Sequence of chain 52.A:
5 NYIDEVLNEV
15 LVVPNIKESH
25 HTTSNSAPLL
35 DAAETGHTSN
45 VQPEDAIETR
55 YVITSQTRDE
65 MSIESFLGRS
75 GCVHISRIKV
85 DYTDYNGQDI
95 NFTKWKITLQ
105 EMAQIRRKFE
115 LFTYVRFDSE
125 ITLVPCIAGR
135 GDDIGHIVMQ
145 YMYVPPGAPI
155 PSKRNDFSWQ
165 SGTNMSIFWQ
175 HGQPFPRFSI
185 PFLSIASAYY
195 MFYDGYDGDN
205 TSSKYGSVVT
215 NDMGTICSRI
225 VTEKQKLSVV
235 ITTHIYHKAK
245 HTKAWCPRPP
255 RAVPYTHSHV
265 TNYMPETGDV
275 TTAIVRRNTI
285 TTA

Binding-site contacts:
Ligand atom O1 contacts residue TYR194 of chain 52.A at 3.8 Å.
Ligand atom O2 contacts residue ASN215 of chain 52.A at 3.5 Å.
Ligand atom C3 contacts residue ASN215 of chain 52.A at 3.5 Å.
Ligand atom O6 contacts residue HIS241 of chain 52.A at 4.0 Å.
Ligand atom C6 contacts residue HIS241 of chain 52.A at 3.7 Å.
Ligand atom O5 contacts residue LEU103 of chain 52.A at 3.3 Å.
Ligand atom C4 contacts residue HIS263 of chain 52.A at 3.7 Å.
Ligand atom O2 contacts residue TYR193 of chain 52.A at 3.9 Å.
Ligand atom C3 contacts residue MET217 of chain 52.A at 3.2 Å (hydrophobic).
Ligand atom C5 contacts residue THR102 of chain 52.A at 2.8 Å.
Ligand atom C4 contacts residue ASN215 of chain 52.A at 4.0 Å.
Ligand atom O3 contacts residue ILE101 of chain 52.A at 3.5 Å.
Ligand atom C4 contacts residue THR102 of chain 52.A at 3.9 Å.
Ligand atom C5 contacts residue LEU103 of chain 52.A at 3.5 Å (hydrophobic).
Ligand atom O1 contacts residue MET195 of chain 52.A at 3.8 Å.
Ligand atom O1 contacts residue GLN104 of chain 52.A at 3.9 Å.
Ligand atom O5 contacts residue THR102 of chain 52.A at 3.6 Å.
Ligand atom C1 contacts residue MET195 of chain 52.A at 3.2 Å (hydrophobic).
Ligand atom O6 contacts residue LEU103 of chain 52.A at 3.3 Å.
Ligand atom O3 contacts residue MET217 of chain 52.A at 2.5 Å (h-bond).
Ligand atom O4 contacts residue ILE101 of chain 52.A at 4.0 Å.
Ligand atom C6 contacts residue THR102 of chain 52.A at 1.9 Å.
Ligand atom C2 contacts residue MET217 of chain 52.A at 3.5 Å (hydrophobic).
Ligand atom O6 contacts residue ILE101 of chain 52.A at 2.1 Å (h-bond).
Ligand atom O6 contacts residue LEU103 of chain 52.A at 4.0 Å.
Ligand atom C6 contacts residue ILE101 of chain 52.A at 3.2 Å (hydrophobic).
Ligand atom O2 contacts residue MET195 of chain 52.A at 3.6 Å.
Ligand atom C5 contacts residue HIS263 of chain 52.A at 3.9 Å.
Ligand atom O6 contacts residue THR102 of chain 52.A at 2.4 Å.
Ligand atom O5 contacts residue LEU103 of chain 52.A at 3.0 Å (h-bond).
Ligand atom O4 contacts residue HIS263 of chain 52.A at 2.6 Å.
Ligand atom C6 contacts residue LEU103 of chain 52.A at 2.7 Å (hydrophobic).
Ligand atom O3 contacts residue ASN215 of chain 52.A at 2.1 Å.
Ligand atom O3 contacts residue TYR194 of chain 52.A at 3.9 Å.
Ligand atom C6 contacts residue LEU103 of chain 52.A at 3.2 Å (hydrophobic).
Ligand atom O4 contacts residue ASN215 of chain 52.A at 3.4 Å (h-bond).
Ligand atom O4 contacts residue THR102 of chain 52.A at 3.8 Å.
Ligand atom C5 contacts residue LEU103 of chain 52.A at 3.0 Å (hydrophobic).
Ligand atom C2 contacts residue TYR193 of chain 52.A at 3.8 Å (hydrophobic).
Ligand atom O2 contacts residue MET217 of chain 52.A at 3.3 Å (h-bond).

This protein binds this small molecule.
Small molecule (SMILES): OC[C@H]1O[C@@](CO)(O[C@H]2O[C@H](CO)[C@@H](O)[C@H](O)[C@H]2O)[C@@H](O)[C@@H]1O